Binding-site contacts:
Ligand atom C13 contacts residue LEU105 of chain 1.A at 3.8 Å (hydrophobic).
Ligand atom O06 contacts residue ASP111 of chain 1.A at 3.9 Å.
Ligand atom C33 contacts residue ALA56 of chain 1.A at 3.6 Å (hydrophobic).
Ligand atom C34 contacts residue ALA56 of chain 1.A at 3.9 Å (hydrophobic).
Ligand atom C05 contacts residue ASP111 of chain 1.A at 3.6 Å.
Ligand atom N18 contacts residue ALA56 of chain 1.A at 3.6 Å.
Ligand atom C33 contacts residue MET102 of chain 1.A at 3.8 Å (hydrophobic).
Ligand atom C27 contacts residue ILE43 of chain 1.A at 3.8 Å (hydrophobic).
Ligand atom C07 contacts residue ILE35 of chain 1.A at 3.7 Å (hydrophobic).
Ligand atom C19 contacts residue ALA56 of chain 1.A at 3.5 Å (hydrophobic).
Ligand atom C34 contacts residue ILE43 of chain 1.A at 3.8 Å (hydrophobic).
Ligand atom C20 contacts residue MET102 of chain 1.A at 3.7 Å (hydrophobic).
Ligand atom C12 contacts residue LEU105 of chain 1.A at 3.2 Å (hydrophobic).
Ligand atom C29 contacts residue MET102 of chain 1.A at 3.8 Å (hydrophobic).
Ligand atom C30 contacts residue MET102 of chain 1.A at 3.4 Å (hydrophobic).
Ligand atom C31 contacts residue MET102 of chain 1.A at 3.6 Å (hydrophobic).
Ligand atom C08 contacts residue ILE35 of chain 1.A at 3.8 Å (hydrophobic).
Ligand atom C17 contacts residue LEU105 of chain 1.A at 3.7 Å (hydrophobic).
Ligand atom C22 contacts residue LEU155 of chain 1.A at 3.9 Å (hydrophobic).
Ligand atom O15 contacts residue ILE35 of chain 1.A at 3.8 Å.
Ligand atom C30 contacts residue MET100 of chain 1.A at 3.6 Å (hydrophobic).
Ligand atom O25 contacts residue ILE168 of chain 1.A at 3.8 Å.
Ligand atom C23 contacts residue ILE43 of chain 1.A at 3.9 Å (hydrophobic).
Ligand atom O06 contacts residue ILE35 of chain 1.A at 3.4 Å (h-bond).
Ligand atom C21 contacts residue LEU155 of chain 1.A at 3.8 Å (hydrophobic).
Ligand atom C20 contacts residue LEU155 of chain 1.A at 3.8 Å (hydrophobic).
Ligand atom N16 contacts residue LEU104 of chain 1.A at 3.9 Å.
Ligand atom C33 contacts residue LYS58 of chain 1.A at 3.8 Å.
Ligand atom C14 contacts residue ILE35 of chain 1.A at 3.7 Å (hydrophobic).
Ligand atom F32 contacts residue MET100 of chain 1.A at 3.3 Å.
Ligand atom N16 contacts residue LEU105 of chain 1.A at 3.0 Å (h-bond).
Ligand atom C20 contacts residue ALA56 of chain 1.A at 3.8 Å (hydrophobic).
Ligand atom C31 contacts residue LYS58 of chain 1.A at 3.7 Å.
Ligand atom C19 contacts residue LEU105 of chain 1.A at 3.5 Å (hydrophobic).
Ligand atom N26 contacts residue ILE43 of chain 1.A at 3.4 Å.
Ligand atom C19 contacts residue GLU103 of chain 1.A at 3.8 Å.
Ligand atom N18 contacts residue LEU105 of chain 1.A at 3.0 Å (h-bond).
Ligand atom C14 contacts residue LEU105 of chain 1.A at 3.8 Å (hydrophobic).
Ligand atom F32 contacts residue MET102 of chain 1.A at 3.4 Å.
Ligand atom O25 contacts residue ILE43 of chain 1.A at 3.5 Å.

Sequence of chain 1.A:
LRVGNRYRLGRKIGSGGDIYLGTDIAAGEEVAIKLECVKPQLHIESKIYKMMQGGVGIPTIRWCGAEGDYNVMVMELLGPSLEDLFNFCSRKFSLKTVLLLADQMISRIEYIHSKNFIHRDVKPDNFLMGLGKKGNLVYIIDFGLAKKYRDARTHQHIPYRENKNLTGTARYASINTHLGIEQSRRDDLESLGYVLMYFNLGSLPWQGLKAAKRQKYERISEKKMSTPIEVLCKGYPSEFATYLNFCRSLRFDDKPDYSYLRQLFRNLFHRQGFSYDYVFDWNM

A protein and the small-molecule ligand that binds it are described below.
Small molecule (SMILES): COc1ccc(-c2cc(C(=O)Nc3cc(-c4c(-c5ccc(F)cc5)noc4C(C)C)ccn3)n3c2CN2C[C@H](O)[C@H](O)[C@H]2C3)cc1